Sequence of chain 1.B:
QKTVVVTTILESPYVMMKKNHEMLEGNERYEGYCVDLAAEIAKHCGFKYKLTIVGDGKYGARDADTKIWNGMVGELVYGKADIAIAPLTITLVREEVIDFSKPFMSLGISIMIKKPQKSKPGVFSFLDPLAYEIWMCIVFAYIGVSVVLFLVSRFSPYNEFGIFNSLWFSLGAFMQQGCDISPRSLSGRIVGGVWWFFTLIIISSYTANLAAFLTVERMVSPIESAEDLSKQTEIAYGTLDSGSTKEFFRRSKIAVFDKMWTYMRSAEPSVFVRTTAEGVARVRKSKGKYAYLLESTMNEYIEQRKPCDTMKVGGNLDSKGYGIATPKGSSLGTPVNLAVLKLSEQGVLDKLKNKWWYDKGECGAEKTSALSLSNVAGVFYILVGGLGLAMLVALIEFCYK

Sequence of chain 1.A:
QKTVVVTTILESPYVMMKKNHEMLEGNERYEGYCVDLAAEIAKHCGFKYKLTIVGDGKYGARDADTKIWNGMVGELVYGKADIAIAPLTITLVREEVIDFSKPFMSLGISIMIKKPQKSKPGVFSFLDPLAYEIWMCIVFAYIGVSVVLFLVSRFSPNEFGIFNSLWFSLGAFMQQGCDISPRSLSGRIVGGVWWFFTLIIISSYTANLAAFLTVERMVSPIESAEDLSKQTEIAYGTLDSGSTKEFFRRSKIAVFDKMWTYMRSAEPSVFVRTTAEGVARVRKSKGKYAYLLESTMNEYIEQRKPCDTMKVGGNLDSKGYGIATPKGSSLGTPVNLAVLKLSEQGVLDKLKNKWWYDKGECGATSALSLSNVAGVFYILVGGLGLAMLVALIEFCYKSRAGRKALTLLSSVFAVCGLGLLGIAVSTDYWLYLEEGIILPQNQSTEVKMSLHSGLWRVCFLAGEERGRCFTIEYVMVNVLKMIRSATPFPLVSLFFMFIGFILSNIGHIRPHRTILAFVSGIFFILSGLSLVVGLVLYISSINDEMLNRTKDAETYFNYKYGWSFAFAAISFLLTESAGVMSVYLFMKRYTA

This protein binds this small molecule.
Small molecule (SMILES): CC(C)CCC[C@@H](C)[C@H]1CC[C@H]2[C@@H]3CC=C4C[C@@H](O)CC[C@]4(C)[C@H]3CC[C@]12C

Binding-site contacts:
Ligand atom C10 contacts residue PCW1 of chain 1.P at 4.0 Å.
Ligand atom C5 contacts residue PCW1 of chain 1.P at 3.6 Å.
Ligand atom C16 contacts residue PCW1 of chain 1.P at 3.3 Å.
Ligand atom C18 contacts residue LEU970 of chain 1.A at 3.7 Å (hydrophobic).
Ligand atom C2 contacts residue PCW1 of chain 1.I at 4.0 Å.
Ligand atom C2 contacts residue SER918 of chain 1.A at 3.3 Å.
Ligand atom C8 contacts residue PCW1 of chain 1.P at 3.7 Å.
Ligand atom C7 contacts residue VAL505 of chain 1.B at 4.1 Å (hydrophobic).
Ligand atom C14 contacts residue PCW1 of chain 1.P at 4.1 Å.
Ligand atom C3 contacts residue SER918 of chain 1.A at 4.3 Å.
Ligand atom C25 contacts residue GLY792 of chain 1.B at 4.4 Å.
Ligand atom C18 contacts residue PHE922 of chain 1.A at 4.0 Å (hydrophobic).
Ligand atom C21 contacts residue VAL966 of chain 1.A at 3.8 Å (hydrophobic).
Ligand atom O1 contacts residue MET915 of chain 1.A at 4.0 Å.
Ligand atom C7 contacts residue LEU970 of chain 1.A at 3.8 Å (hydrophobic).
Ligand atom C14 contacts residue LEU970 of chain 1.A at 4.3 Å (hydrophobic).
Ligand atom C19 contacts residue PCW1 of chain 1.I at 3.8 Å.
Ligand atom C7 contacts residue TYR788 of chain 1.B at 4.5 Å (hydrophobic).
Ligand atom C20 contacts residue PHE922 of chain 1.A at 4.2 Å (hydrophobic).
Ligand atom C6 contacts residue PCW1 of chain 1.P at 4.2 Å.
Ligand atom C12 contacts residue PCW1 of chain 1.I at 4.1 Å.
Ligand atom C1 contacts residue PCW1 of chain 1.I at 4.2 Å.
Ligand atom C19 contacts residue PCW1 of chain 1.P at 3.3 Å.
Ligand atom C20 contacts residue VAL966 of chain 1.A at 4.0 Å (hydrophobic).
Ligand atom C27 contacts residue GLY792 of chain 1.B at 3.7 Å.
Ligand atom C7 contacts residue PCW1 of chain 1.P at 4.3 Å.
Ligand atom C22 contacts residue PHE922 of chain 1.A at 3.9 Å (hydrophobic).
Ligand atom C6 contacts residue LEU970 of chain 1.A at 4.4 Å (hydrophobic).
Ligand atom C27 contacts residue PCW1 of chain 1.P at 3.9 Å.
Ligand atom C4 contacts residue PCW1 of chain 1.P at 4.0 Å.
Ligand atom C1 contacts residue SER918 of chain 1.A at 3.3 Å.
Ligand atom C9 contacts residue PCW1 of chain 1.P at 3.9 Å.
Ligand atom C11 contacts residue PCW1 of chain 1.I at 3.8 Å.
Ligand atom C15 contacts residue VAL505 of chain 1.B at 4.2 Å (hydrophobic).
Ligand atom C21 contacts residue TYR788 of chain 1.B at 4.3 Å (hydrophobic).
Ligand atom C15 contacts residue PCW1 of chain 1.P at 3.8 Å.
Ligand atom C26 contacts residue GLY792 of chain 1.B at 4.0 Å.
Ligand atom C27 contacts residue TYR788 of chain 1.B at 4.2 Å (hydrophobic).
Ligand atom C15 contacts residue TYR788 of chain 1.B at 3.6 Å (hydrophobic).
Ligand atom C17 contacts residue PCW1 of chain 1.P at 4.4 Å.